This small molecule binds to this protein.
Small molecule (SMILES): CC(=O)N[C@@H]1[C@@H](O)[C@H](O)[C@@H](CO)O[C@H]1O

Binding-site contacts:
Ligand atom C3 contacts residue ASN233 of chain 3.C at 3.8 Å.
Ligand atom O7 contacts residue ASN233 of chain 3.C at 3.8 Å.
Ligand atom O5 contacts residue ASN233 of chain 3.C at 2.3 Å (h-bond).
Ligand atom C2 contacts residue ASN233 of chain 3.C at 2.4 Å.
Ligand atom C4 contacts residue ASN233 of chain 3.C at 4.2 Å.
Ligand atom N2 contacts residue ASN233 of chain 3.C at 2.9 Å (h-bond).
Ligand atom C1 contacts residue ASN233 of chain 3.C at 1.4 Å.
Ligand atom C8 contacts residue ASN233 of chain 3.C at 3.7 Å.
Ligand atom C7 contacts residue ASN233 of chain 3.C at 3.4 Å.
Ligand atom C5 contacts residue ASN233 of chain 3.C at 3.6 Å.

Sequence of chain 3.C:
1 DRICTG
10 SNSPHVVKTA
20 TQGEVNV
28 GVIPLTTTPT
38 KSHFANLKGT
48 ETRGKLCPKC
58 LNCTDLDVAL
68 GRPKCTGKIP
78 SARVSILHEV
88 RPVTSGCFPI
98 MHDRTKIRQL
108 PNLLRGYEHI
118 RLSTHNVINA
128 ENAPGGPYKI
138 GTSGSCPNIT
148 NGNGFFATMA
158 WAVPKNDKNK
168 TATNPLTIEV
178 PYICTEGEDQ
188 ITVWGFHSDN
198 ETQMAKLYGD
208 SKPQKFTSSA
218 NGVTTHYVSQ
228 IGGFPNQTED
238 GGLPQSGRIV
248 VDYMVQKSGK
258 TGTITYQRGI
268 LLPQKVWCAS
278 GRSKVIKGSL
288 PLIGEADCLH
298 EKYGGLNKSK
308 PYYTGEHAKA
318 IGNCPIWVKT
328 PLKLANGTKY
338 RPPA